A protein and the small-molecule ligand that binds it are described below.
Small molecule (SMILES): CCCCCCOc1ccc(C(=O)N[C@H](C(=O)O)C(C)C)cc1

Binding-site contacts:
Ligand atom CAM contacts residue ARG111 of chain 1.A at 3.4 Å.
Ligand atom CAJ contacts residue SER112 of chain 1.A at 2.9 Å.
Ligand atom CAI contacts residue TYR150 of chain 1.A at 3.7 Å (hydrophobic).
Ligand atom CG1 contacts residue CYS108 of chain 1.A at 3.4 Å (hydrophobic).
Ligand atom OXT contacts residue HIS146 of chain 1.A at 2.9 Å (h-bond).
Ligand atom CG2 contacts residue GLN109 of chain 1.A at 3.5 Å.
Ligand atom C contacts residue HIS146 of chain 1.A at 3.4 Å.
Ligand atom O contacts residue HIS272 of chain 1.A at 2.6 Å (h-bond).
Ligand atom CAS contacts residue SER112 of chain 1.A at 3.7 Å.
Ligand atom OAE contacts residue HIS272 of chain 1.A at 3.2 Å.
Ligand atom CAH contacts residue SER112 of chain 1.A at 3.8 Å.
Ligand atom OAQ contacts residue LEU153 of chain 1.A at 3.5 Å.
Ligand atom C contacts residue TYR296 of chain 1.A at 3.4 Å (hydrophobic).
Ligand atom CAA contacts residue ILE119 of chain 1.A at 3.7 Å (hydrophobic).
Ligand atom C contacts residue SER112 of chain 1.A at 3.5 Å.
Ligand atom CAL contacts residue ILE149 of chain 1.A at 3.9 Å (hydrophobic).
Ligand atom CAJ contacts residue CYS108 of chain 1.A at 3.7 Å (hydrophobic).
Ligand atom CAU contacts residue CYS108 of chain 1.A at 3.5 Å (hydrophobic).
Ligand atom CAG contacts residue LEU153 of chain 1.A at 3.4 Å (hydrophobic).
Ligand atom CG1 contacts residue PHE105 of chain 1.A at 3.9 Å (hydrophobic).
Ligand atom CAO contacts residue ARG111 of chain 1.A at 3.6 Å.
Ligand atom OAE contacts residue TYR150 of chain 1.A at 2.7 Å (h-bond).
Ligand atom CA contacts residue HIS272 of chain 1.A at 3.3 Å.
Ligand atom CAA contacts residue MET152 of chain 1.A at 3.4 Å (hydrophobic).
Ligand atom CAS contacts residue CYS108 of chain 1.A at 3.7 Å (hydrophobic).
Ligand atom CA contacts residue SER112 of chain 1.A at 3.7 Å.
Ligand atom CAU contacts residue SER112 of chain 1.A at 3.8 Å.
Ligand atom CAS contacts residue TYR150 of chain 1.A at 3.5 Å (hydrophobic).
Ligand atom N contacts residue CYS108 of chain 1.A at 3.8 Å.
Ligand atom OXT contacts residue SER112 of chain 1.A at 2.6 Å (h-bond).
Ligand atom N contacts residue SER112 of chain 1.A at 2.9 Å (h-bond).
Ligand atom O contacts residue HIS146 of chain 1.A at 3.3 Å (h-bond).
Ligand atom O contacts residue TYR296 of chain 1.A at 2.4 Å (h-bond).
Ligand atom O contacts residue LEU276 of chain 1.A at 3.8 Å.
Ligand atom CAK contacts residue ALA115 of chain 1.A at 3.8 Å (hydrophobic).
Ligand atom CAL contacts residue MET152 of chain 1.A at 3.8 Å (hydrophobic).
Ligand atom CAI contacts residue CYS108 of chain 1.A at 3.8 Å (hydrophobic).
Ligand atom CAK contacts residue ARG111 of chain 1.A at 3.8 Å.
Ligand atom CG2 contacts residue LEU292 of chain 1.A at 3.5 Å (hydrophobic).
Ligand atom C contacts residue HIS272 of chain 1.A at 3.3 Å.

Sequence of chain 1.A:
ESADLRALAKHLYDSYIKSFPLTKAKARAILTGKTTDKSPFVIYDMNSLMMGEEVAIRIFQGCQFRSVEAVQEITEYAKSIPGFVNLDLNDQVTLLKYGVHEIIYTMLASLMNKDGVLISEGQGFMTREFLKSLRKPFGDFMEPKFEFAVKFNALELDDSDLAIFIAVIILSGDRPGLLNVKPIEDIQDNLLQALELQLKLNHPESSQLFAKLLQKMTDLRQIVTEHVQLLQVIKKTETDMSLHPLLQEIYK